The small molecule below binds the protein below.
Small molecule (SMILES): CC(=O)N[C@@H]1[C@@H](O)[C@H](O)[C@@H](CO)O[C@H]1O

Sequence of chain 56.C:
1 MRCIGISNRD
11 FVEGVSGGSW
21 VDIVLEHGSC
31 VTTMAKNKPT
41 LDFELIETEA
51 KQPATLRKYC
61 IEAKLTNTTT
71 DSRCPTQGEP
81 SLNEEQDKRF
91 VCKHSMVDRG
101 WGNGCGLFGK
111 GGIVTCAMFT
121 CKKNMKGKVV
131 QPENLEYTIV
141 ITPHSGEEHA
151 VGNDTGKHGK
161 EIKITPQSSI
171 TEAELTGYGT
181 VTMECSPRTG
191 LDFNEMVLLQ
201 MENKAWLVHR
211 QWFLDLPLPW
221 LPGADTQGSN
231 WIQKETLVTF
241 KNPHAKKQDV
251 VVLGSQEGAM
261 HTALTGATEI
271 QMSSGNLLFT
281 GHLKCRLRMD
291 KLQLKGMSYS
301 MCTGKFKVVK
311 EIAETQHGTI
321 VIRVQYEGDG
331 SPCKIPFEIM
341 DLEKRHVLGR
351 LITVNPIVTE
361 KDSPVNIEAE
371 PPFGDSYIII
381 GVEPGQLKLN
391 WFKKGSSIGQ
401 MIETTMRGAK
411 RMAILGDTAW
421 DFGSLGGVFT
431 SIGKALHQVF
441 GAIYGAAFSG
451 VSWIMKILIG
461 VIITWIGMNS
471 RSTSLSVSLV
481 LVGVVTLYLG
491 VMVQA

Binding-site contacts:
Ligand atom N2 contacts residue ASN67 of chain 56.C at 2.8 Å (h-bond).
Ligand atom C8 contacts residue MET118 of chain 56.C at 4.0 Å (hydrophobic).
Ligand atom C7 contacts residue PHE90 of chain 56.C at 4.3 Å (hydrophobic).
Ligand atom O5 contacts residue ASN67 of chain 56.C at 2.5 Å (h-bond).
Ligand atom C8 contacts residue PHE90 of chain 56.C at 3.6 Å (hydrophobic).
Ligand atom C2 contacts residue ASN67 of chain 56.C at 2.4 Å.
Ligand atom C3 contacts residue ASN67 of chain 56.C at 3.8 Å.
Ligand atom O7 contacts residue ASN67 of chain 56.C at 4.1 Å.
Ligand atom C5 contacts residue ASN67 of chain 56.C at 3.8 Å.
Ligand atom O6 contacts residue ASN67 of chain 56.C at 3.7 Å.
Ligand atom C7 contacts residue ASN67 of chain 56.C at 3.7 Å.
Ligand atom C8 contacts residue ARG89 of chain 56.C at 4.1 Å.
Ligand atom C1 contacts residue ASN67 of chain 56.C at 1.4 Å.
Ligand atom C4 contacts residue ASN67 of chain 56.C at 4.3 Å.